Binding-site contacts:
Ligand atom O12 contacts residue GLU205 of chain 1.A at 2.8 Å (salt-bridge).
Ligand atom C05 contacts residue PRO101 of chain 1.A at 3.6 Å (hydrophobic).
Ligand atom C10 contacts residue THR186 of chain 1.A at 3.3 Å.
Ligand atom O17 contacts residue TYR232 of chain 1.A at 2.5 Å (h-bond).
Ligand atom N18 contacts residue TYR73 of chain 1.A at 3.4 Å.
Ligand atom O20 contacts residue PRO101 of chain 1.A at 3.6 Å.
Ligand atom C19 contacts residue TYR73 of chain 1.A at 3.3 Å (hydrophobic).
Ligand atom O12 contacts residue THR186 of chain 1.A at 3.0 Å (h-bond).
Ligand atom O20 contacts residue LEU102 of chain 1.A at 3.5 Å.
Ligand atom C09 contacts residue GLU205 of chain 1.A at 3.3 Å.
Ligand atom C10 contacts residue GLU205 of chain 1.A at 3.5 Å.
Ligand atom O13 contacts residue GLU205 of chain 1.A at 3.3 Å.
Ligand atom O22 contacts residue TYR73 of chain 1.A at 3.6 Å.
Ligand atom C19 contacts residue THR103 of chain 1.A at 3.4 Å.
Ligand atom C04 contacts residue TYR73 of chain 1.A at 3.7 Å (hydrophobic).
Ligand atom C06 contacts residue TYR73 of chain 1.A at 3.6 Å (hydrophobic).
Ligand atom C07 contacts residue TYR232 of chain 1.A at 3.7 Å (hydrophobic).
Ligand atom O20 contacts residue THR103 of chain 1.A at 2.9 Å (h-bond).
Ligand atom C05 contacts residue TYR73 of chain 1.A at 3.5 Å (hydrophobic).
Ligand atom O16 contacts residue GLU25 of chain 1.A at 3.4 Å.
Ligand atom C08 contacts residue GLU205 of chain 1.A at 3.2 Å.
Ligand atom N23 contacts residue TYR73 of chain 1.A at 3.7 Å.
Ligand atom C03 contacts residue GLU205 of chain 1.A at 3.5 Å.
Ligand atom N18 contacts residue THR103 of chain 1.A at 3.5 Å (h-bond).
Ligand atom O16 contacts residue TYR73 of chain 1.A at 3.5 Å (h-bond).
Ligand atom S11 contacts residue THR186 of chain 1.A at 3.7 Å.
Ligand atom C19 contacts residue PRO101 of chain 1.A at 3.6 Å (hydrophobic).
Ligand atom O13 contacts residue MET208 of chain 1.A at 3.6 Å.
Ligand atom N18 contacts residue PRO101 of chain 1.A at 2.7 Å (h-bond).
Ligand atom O20 contacts residue TYR73 of chain 1.A at 3.4 Å.
Ligand atom N14 contacts residue THR186 of chain 1.A at 3.8 Å.
Ligand atom C21 contacts residue ARG108 of chain 1.A at 3.7 Å.
Ligand atom O20 contacts residue ARG108 of chain 1.A at 3.0 Å (salt-bridge).
Ligand atom O22 contacts residue ARG108 of chain 1.A at 2.8 Å (salt-bridge).
Ligand atom C01 contacts residue LEU150 of chain 1.A at 3.7 Å (hydrophobic).
Ligand atom C06 contacts residue TYR232 of chain 1.A at 3.5 Å (hydrophobic).
Ligand atom C21 contacts residue TYR73 of chain 1.A at 3.5 Å (hydrophobic).
Ligand atom N14 contacts residue MET208 of chain 1.A at 3.2 Å.
Ligand atom N15 contacts residue TYR232 of chain 1.A at 3.3 Å (h-bond).
Ligand atom C06 contacts residue PRO101 of chain 1.A at 3.5 Å (hydrophobic).

The protein below binds the small molecule below.
Small molecule (SMILES): NS(=O)(=O)c1cccc2c1c([N+](=O)[O-])cc1[nH]c(=O)c(=O)[nH]c12

Sequence of chain 1.A:
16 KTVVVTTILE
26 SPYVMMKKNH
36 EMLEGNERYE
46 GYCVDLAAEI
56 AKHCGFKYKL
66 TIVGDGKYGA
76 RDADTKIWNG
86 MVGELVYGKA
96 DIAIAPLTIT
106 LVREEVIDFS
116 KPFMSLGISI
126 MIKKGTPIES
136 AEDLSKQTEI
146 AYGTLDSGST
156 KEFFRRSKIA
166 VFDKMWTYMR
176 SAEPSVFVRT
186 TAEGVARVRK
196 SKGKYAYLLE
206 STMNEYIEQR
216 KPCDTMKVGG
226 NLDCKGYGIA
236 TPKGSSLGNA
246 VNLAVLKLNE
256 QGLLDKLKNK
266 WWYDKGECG